A protein and the small-molecule ligand that binds it are described below.
Small molecule (SMILES): Nc1nc(=O)c2ncn([C@@H]3O[C@H](CO[P](=O)(O)O[C@H]4[C@@H](O)[C@H](n5cnc6c(N)ncnc65)O[C@@H]4CO[P](=O)(O)O[C@@H]4[C@@H](O)[C@H](n5cnc6c(N)ncnc65)O[C@@H]4COP(=O)=O)[C@@H](O)[C@H]3O)c2[nH]1

Binding-site contacts:
Ligand atom C8 contacts residue THR45 of chain 5.E at 3.8 Å.
Ligand atom OP2 contacts residue GLU63 of chain 5.E at 3.6 Å (salt-bridge).
Ligand atom N6 contacts residue TYR85 of chain 5.E at 3.4 Å.
Ligand atom C2 contacts residue SER47 of chain 5.E at 3.4 Å.
Ligand atom C8 contacts residue TYR85 of chain 5.E at 3.8 Å (hydrophobic).
Ligand atom C5' contacts residue TYR85 of chain 5.E at 4.0 Å (hydrophobic).
Ligand atom N1 contacts residue SER47 of chain 5.E at 2.9 Å (h-bond).
Ligand atom N7 contacts residue LYS61 of chain 5.E at 3.7 Å.
Ligand atom C4 contacts residue LYS61 of chain 5.E at 3.7 Å.
Ligand atom OP1 contacts residue LYS43 of chain 5.E at 2.9 Å (salt-bridge).
Ligand atom C4 contacts residue TYR85 of chain 5.E at 3.8 Å (hydrophobic).
Ligand atom C5 contacts residue THR45 of chain 5.E at 3.1 Å.
Ligand atom C8 contacts residue LYS61 of chain 5.E at 3.7 Å.
Ligand atom C2 contacts residue THR59 of chain 5.E at 4.1 Å.
Ligand atom N6 contacts residue THR59 of chain 5.E at 2.8 Å (h-bond).
Ligand atom C6 contacts residue THR59 of chain 5.E at 3.6 Å.
Ligand atom O6 contacts residue LYS61 of chain 5.E at 3.0 Å (salt-bridge).
Ligand atom N7 contacts residue THR45 of chain 5.E at 2.5 Å (h-bond).
Ligand atom N6 contacts residue LYS61 of chain 5.E at 4.1 Å.
Ligand atom C5 contacts residue TYR85 of chain 5.E at 3.5 Å (hydrophobic).
Ligand atom N6 contacts residue CYS46 of chain 5.E at 3.4 Å (h-bond).
Ligand atom N7 contacts residue TYR85 of chain 5.E at 3.7 Å.
Ligand atom OP1 contacts residue TYR85 of chain 5.E at 3.5 Å (h-bond).
Ligand atom C6 contacts residue VAL29 of chain 5.E at 4.1 Å (hydrophobic).
Ligand atom N1 contacts residue TYR85 of chain 5.E at 3.5 Å.
Ligand atom N6 contacts residue THR45 of chain 5.E at 2.5 Å (h-bond).
Ligand atom C6 contacts residue LYS61 of chain 5.E at 3.8 Å.
Ligand atom N9 contacts residue LYS61 of chain 5.E at 3.7 Å.
Ligand atom C6 contacts residue SER47 of chain 5.E at 3.9 Å.
Ligand atom C5 contacts residue LYS61 of chain 5.E at 3.7 Å.
Ligand atom C6 contacts residue TYR85 of chain 5.E at 3.4 Å (hydrophobic).
Ligand atom C5 contacts residue VAL29 of chain 5.E at 4.0 Å (hydrophobic).
Ligand atom P contacts residue TYR85 of chain 5.E at 3.7 Å.
Ligand atom N9 contacts residue TYR85 of chain 5.E at 4.0 Å.
Ligand atom C6 contacts residue THR45 of chain 5.E at 3.1 Å.
Ligand atom P contacts residue LYS43 of chain 5.E at 3.2 Å.
Ligand atom N6 contacts residue SER47 of chain 5.E at 4.1 Å.
Ligand atom N1 contacts residue THR59 of chain 5.E at 3.5 Å.
Ligand atom O3' contacts residue GLU63 of chain 5.E at 4.1 Å.
Ligand atom OP2 contacts residue LYS43 of chain 5.E at 2.7 Å (salt-bridge).

Sequence of chain 5.E:
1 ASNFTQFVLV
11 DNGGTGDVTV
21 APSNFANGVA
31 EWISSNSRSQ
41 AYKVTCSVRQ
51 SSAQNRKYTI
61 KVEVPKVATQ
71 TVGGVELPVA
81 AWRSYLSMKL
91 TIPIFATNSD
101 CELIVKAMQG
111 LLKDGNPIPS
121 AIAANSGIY